Binding-site contacts:
Ligand atom OAH contacts residue SER72 of chain 1.A at 3.8 Å.
Ligand atom CBA contacts residue PHE70 of chain 1.A at 3.7 Å (hydrophobic).
Ligand atom CAP contacts residue ASN28 of chain 1.A at 2.9 Å.
Ligand atom OAH contacts residue SER71 of chain 1.A at 3.5 Å.
Ligand atom CAM contacts residue ALA143 of chain 1.A at 3.6 Å (hydrophobic).
Ligand atom PBI contacts residue HIS43 of chain 1.A at 3.7 Å.
Ligand atom PBJ contacts residue PHE70 of chain 1.A at 3.7 Å.
Ligand atom CAN contacts residue MET25 of chain 1.A at 3.5 Å (hydrophobic).
Ligand atom OAD contacts residue B751 of chain 1.D at 3.2 Å.
Ligand atom OAI contacts residue GLY27 of chain 1.A at 3.2 Å (h-bond).
Ligand atom CAM contacts residue ALA142 of chain 1.A at 3.4 Å (hydrophobic).
Ligand atom NAZ contacts residue VAL50 of chain 1.A at 3.6 Å.
Ligand atom CBB contacts residue VAL50 of chain 1.A at 3.8 Å (hydrophobic).
Ligand atom CBA contacts residue ASN28 of chain 1.A at 3.1 Å.
Ligand atom CBD contacts residue ASN28 of chain 1.A at 3.6 Å.
Ligand atom OAH contacts residue PHE70 of chain 1.A at 2.5 Å (h-bond).
Ligand atom PBJ contacts residue GLY29 of chain 1.A at 3.8 Å.
Ligand atom OAF contacts residue SER72 of chain 1.A at 3.9 Å.
Ligand atom OAE contacts residue ASN28 of chain 1.A at 3.2 Å (h-bond).
Ligand atom CAV contacts residue ASN28 of chain 1.A at 2.9 Å.
Ligand atom CBC contacts residue ASN28 of chain 1.A at 2.7 Å.
Ligand atom OAA contacts residue HIS43 of chain 1.A at 2.8 Å (h-bond).
Ligand atom CAY contacts residue PHE70 of chain 1.A at 3.4 Å (hydrophobic).
Ligand atom OAI contacts residue ASP26 of chain 1.A at 3.8 Å.
Ligand atom CAJ contacts residue ASN28 of chain 1.A at 3.1 Å.
Ligand atom OAE contacts residue HIS43 of chain 1.A at 3.1 Å.
Ligand atom OAH contacts residue ASP26 of chain 1.A at 3.4 Å (salt-bridge).
Ligand atom CAN contacts residue PHE70 of chain 1.A at 3.0 Å (hydrophobic).
Ligand atom OAG contacts residue ARG39 of chain 1.A at 2.6 Å (salt-bridge).
Ligand atom OAF contacts residue SER71 of chain 1.A at 2.8 Å (h-bond).
Ligand atom OAC contacts residue B751 of chain 1.D at 3.6 Å.
Ligand atom CAT contacts residue ALA142 of chain 1.A at 3.4 Å (hydrophobic).
Ligand atom PBI contacts residue ARG39 of chain 1.A at 3.7 Å.
Ligand atom CAJ contacts residue MET25 of chain 1.A at 3.1 Å (hydrophobic).
Ligand atom OAB contacts residue ASN28 of chain 1.A at 3.7 Å.
Ligand atom OAA contacts residue ARG39 of chain 1.A at 3.7 Å.
Ligand atom OAI contacts residue ASN28 of chain 1.A at 2.9 Å (h-bond).
Ligand atom CAN contacts residue ASN28 of chain 1.A at 3.2 Å.
Ligand atom OAB contacts residue GLY29 of chain 1.A at 2.8 Å (h-bond).
Ligand atom CAJ contacts residue ALA69 of chain 1.A at 3.8 Å (hydrophobic).

Sequence of chain 1.A:
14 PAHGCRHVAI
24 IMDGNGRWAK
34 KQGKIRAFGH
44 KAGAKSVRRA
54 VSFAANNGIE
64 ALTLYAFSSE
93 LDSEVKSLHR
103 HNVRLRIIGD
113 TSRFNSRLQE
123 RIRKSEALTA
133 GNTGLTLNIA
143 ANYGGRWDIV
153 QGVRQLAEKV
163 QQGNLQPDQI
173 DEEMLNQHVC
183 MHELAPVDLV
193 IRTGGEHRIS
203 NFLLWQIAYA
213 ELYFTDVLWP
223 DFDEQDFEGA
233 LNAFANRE

A protein and the small-molecule ligand that binds it are described below.
Small molecule (SMILES): O=P(O)(O)C(O)(Cc1cccc(-c2cccc(NS(=O)(=O)c3ccc4ccccc4c3)c2)c1)P(=O)(O)O